Sequence of chain 1.E:
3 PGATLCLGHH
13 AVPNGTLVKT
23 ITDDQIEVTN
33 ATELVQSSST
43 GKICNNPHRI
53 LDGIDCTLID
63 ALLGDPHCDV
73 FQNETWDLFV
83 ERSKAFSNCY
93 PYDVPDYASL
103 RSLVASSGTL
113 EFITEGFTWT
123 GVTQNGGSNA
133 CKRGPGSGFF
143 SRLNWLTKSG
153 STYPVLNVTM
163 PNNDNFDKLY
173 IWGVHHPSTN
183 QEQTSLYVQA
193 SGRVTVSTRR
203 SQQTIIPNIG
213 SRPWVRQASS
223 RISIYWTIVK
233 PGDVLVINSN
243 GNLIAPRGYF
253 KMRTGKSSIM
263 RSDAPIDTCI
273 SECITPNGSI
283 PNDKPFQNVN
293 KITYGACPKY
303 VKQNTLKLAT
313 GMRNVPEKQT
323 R

Binding-site contacts:
Ligand atom C3 contacts residue ASN159 of chain 1.E at 3.9 Å.
Ligand atom C8 contacts residue THR161 of chain 1.E at 4.2 Å.
Ligand atom N2 contacts residue ASN159 of chain 1.E at 3.0 Å (h-bond).
Ligand atom C5 contacts residue ASN159 of chain 1.E at 3.6 Å.
Ligand atom O5 contacts residue ASN159 of chain 1.E at 2.3 Å (h-bond).
Ligand atom C7 contacts residue ASN159 of chain 1.E at 3.4 Å.
Ligand atom C2 contacts residue ASN159 of chain 1.E at 2.5 Å.
Ligand atom C6 contacts residue THR161 of chain 1.E at 3.5 Å.
Ligand atom C4 contacts residue ASN159 of chain 1.E at 4.2 Å.
Ligand atom O7 contacts residue ASN159 of chain 1.E at 3.4 Å (h-bond).
Ligand atom C1 contacts residue ASN159 of chain 1.E at 1.4 Å.
Ligand atom O6 contacts residue THR161 of chain 1.E at 3.3 Å.

The protein below binds the small molecule below.
Small molecule (SMILES): CC(=O)N[C@H]1[C@H](O[C@H]2[C@H](O)[C@@H](NC(C)=O)CO[C@@H]2CO)O[C@H](CO)[C@@H](O[C@@H]2O[C@H](CO)[C@@H](O)[C@H](O[C@H]3O[C@H](CO)[C@@H](O)[C@H](O)[C@@H]3O)[C@@H]2O)[C@@H]1O